This small molecule binds to this protein.
Small molecule (SMILES): O=[N+]([O-])c1ccc(O)c(O)c1

Sequence of chain 12.A:
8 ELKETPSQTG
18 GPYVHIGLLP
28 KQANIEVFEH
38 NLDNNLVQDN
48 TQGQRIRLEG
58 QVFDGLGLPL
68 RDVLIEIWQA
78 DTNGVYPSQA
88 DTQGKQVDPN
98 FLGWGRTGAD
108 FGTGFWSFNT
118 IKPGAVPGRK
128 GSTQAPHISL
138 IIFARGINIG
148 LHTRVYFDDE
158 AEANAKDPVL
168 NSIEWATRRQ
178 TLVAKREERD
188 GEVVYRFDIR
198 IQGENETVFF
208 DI

Sequence of chain 12.B:
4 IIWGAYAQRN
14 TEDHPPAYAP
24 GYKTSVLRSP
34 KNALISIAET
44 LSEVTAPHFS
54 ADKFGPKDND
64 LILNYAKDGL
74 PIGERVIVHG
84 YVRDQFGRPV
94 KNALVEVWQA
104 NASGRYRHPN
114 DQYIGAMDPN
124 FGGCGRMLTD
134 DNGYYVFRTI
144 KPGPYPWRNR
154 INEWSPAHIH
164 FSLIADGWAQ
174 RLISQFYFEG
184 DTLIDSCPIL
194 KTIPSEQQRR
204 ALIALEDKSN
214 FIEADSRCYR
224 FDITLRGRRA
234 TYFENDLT

Binding-site contacts:
Ligand atom C4 contacts residue TYR148 of chain 12.B at 3.6 Å (hydrophobic).
Ligand atom C2 contacts residue TYR20 of chain 12.A at 4.2 Å (hydrophobic).
Ligand atom C5 contacts residue TRP150 of chain 12.B at 3.6 Å (hydrophobic).
Ligand atom C3 contacts residue FE1 of chain 12.C at 4.1 Å.
Ligand atom O10 contacts residue TYR148 of chain 12.B at 3.4 Å.
Ligand atom C4 contacts residue PRO19 of chain 12.A at 3.8 Å (hydrophobic).
Ligand atom O8 contacts residue TYR109 of chain 12.B at 2.8 Å (h-bond).
Ligand atom N9 contacts residue PRO19 of chain 12.A at 3.4 Å.
Ligand atom C6 contacts residue FE1 of chain 12.C at 4.1 Å.
Ligand atom C2 contacts residue FE1 of chain 12.C at 2.8 Å.
Ligand atom O8 contacts residue HIS161 of chain 12.B at 4.2 Å.
Ligand atom O8 contacts residue TYR20 of chain 12.A at 3.7 Å.
Ligand atom C2 contacts residue TYR109 of chain 12.B at 3.8 Å (hydrophobic).
Ligand atom C2 contacts residue TYR148 of chain 12.B at 4.2 Å (hydrophobic).
Ligand atom C2 contacts residue HIS163 of chain 12.B at 4.2 Å.
Ligand atom O11 contacts residue PRO19 of chain 12.A at 3.9 Å.
Ligand atom C6 contacts residue TRP150 of chain 12.B at 4.3 Å (hydrophobic).
Ligand atom C3 contacts residue PRO19 of chain 12.A at 3.6 Å (hydrophobic).
Ligand atom O7 contacts residue FE1 of chain 12.C at 2.1 Å.
Ligand atom N9 contacts residue TYR20 of chain 12.A at 4.3 Å.
Ligand atom C3 contacts residue TYR20 of chain 12.A at 3.6 Å (hydrophobic).
Ligand atom O10 contacts residue PRO19 of chain 12.A at 3.1 Å.
Ligand atom C6 contacts residue TYR148 of chain 12.B at 4.1 Å (hydrophobic).
Ligand atom C6 contacts residue ILE192 of chain 12.B at 4.2 Å (hydrophobic).
Ligand atom C3 contacts residue TYR148 of chain 12.B at 3.8 Å (hydrophobic).
Ligand atom C1 contacts residue TYR148 of chain 12.B at 4.2 Å (hydrophobic).
Ligand atom O8 contacts residue HIS163 of chain 12.B at 3.2 Å (h-bond).
Ligand atom C6 contacts residue SER158 of chain 12.B at 4.0 Å.
Ligand atom O10 contacts residue TYR20 of chain 12.A at 3.1 Å (h-bond).
Ligand atom O7 contacts residue HIS163 of chain 12.B at 3.6 Å.
Ligand atom C5 contacts residue TYR148 of chain 12.B at 3.9 Å (hydrophobic).
Ligand atom N9 contacts residue TYR148 of chain 12.B at 3.6 Å.
Ligand atom O7 contacts residue TYR109 of chain 12.B at 3.6 Å.
Ligand atom C1 contacts residue FE1 of chain 12.C at 2.8 Å.
Ligand atom O7 contacts residue HIS161 of chain 12.B at 2.8 Å (h-bond).
Ligand atom O8 contacts residue FE1 of chain 12.C at 2.0 Å.
Ligand atom O11 contacts residue TRP150 of chain 12.B at 3.5 Å.
Ligand atom N9 contacts residue TRP150 of chain 12.B at 4.0 Å.
Ligand atom C1 contacts residue TYR109 of chain 12.B at 4.1 Å (hydrophobic).
Ligand atom C1 contacts residue HIS161 of chain 12.B at 4.0 Å.